Binding-site contacts:
Ligand atom C2 contacts residue TYR213 of chain 1.A at 4.5 Å (hydrophobic).
Ligand atom C3 contacts residue TYR213 of chain 1.A at 3.4 Å (hydrophobic).
Ligand atom C4 contacts residue TYR213 of chain 1.A at 4.4 Å (hydrophobic).
Ligand atom C5 contacts residue TYR213 of chain 1.A at 4.3 Å (hydrophobic).
Ligand atom O1 contacts residue LYS212 of chain 1.A at 4.1 Å.
Ligand atom C1 contacts residue LYS212 of chain 1.A at 4.0 Å.
Ligand atom O2 contacts residue LYS212 of chain 1.A at 3.2 Å (salt-bridge).

The small molecule below binds the protein below.
Small molecule (SMILES): CCCCCCCC(=O)O

Sequence of chain 1.A:
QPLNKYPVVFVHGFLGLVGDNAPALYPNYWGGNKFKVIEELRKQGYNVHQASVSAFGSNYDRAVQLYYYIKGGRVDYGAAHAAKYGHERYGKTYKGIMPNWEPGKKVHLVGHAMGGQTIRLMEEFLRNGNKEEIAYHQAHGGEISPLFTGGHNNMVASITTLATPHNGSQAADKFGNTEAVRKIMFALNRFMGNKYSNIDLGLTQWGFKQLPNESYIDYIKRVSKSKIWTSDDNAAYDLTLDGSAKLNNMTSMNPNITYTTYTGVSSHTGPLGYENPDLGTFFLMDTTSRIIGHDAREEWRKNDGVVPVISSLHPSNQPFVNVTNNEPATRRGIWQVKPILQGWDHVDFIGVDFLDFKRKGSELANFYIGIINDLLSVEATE